This small molecule binds to this protein.
Small molecule (SMILES): COc1ccc(OCc2ccc(COc3c(Cl)cccc3Cl)cc2)c(Cl)c1

Binding-site contacts:
Ligand atom C8 contacts residue MET109 of chain 34.B at 3.4 Å (hydrophobic).
Ligand atom CL3 contacts residue PHE111 of chain 34.B at 3.8 Å.
Ligand atom C21 contacts residue HIS184 of chain 34.B at 3.6 Å.
Ligand atom C20 contacts residue ILE171 of chain 34.B at 3.8 Å (hydrophobic).
Ligand atom C4 contacts residue MET109 of chain 34.B at 3.8 Å (hydrophobic).
Ligand atom CL2 contacts residue TYR136 of chain 34.B at 3.6 Å.
Ligand atom C13 contacts residue PHE111 of chain 34.B at 3.7 Å (hydrophobic).
Ligand atom O3 contacts residue TYR89 of chain 34.B at 3.6 Å.
Ligand atom C6 contacts residue TYR89 of chain 34.B at 3.7 Å (hydrophobic).
Ligand atom CL2 contacts residue ILE25 of chain 33.E at 3.4 Å.
Ligand atom O2 contacts residue VAL173 of chain 34.B at 3.4 Å.
Ligand atom C3 contacts residue MET109 of chain 34.B at 3.7 Å (hydrophobic).
Ligand atom C7 contacts residue MET109 of chain 34.B at 3.3 Å (hydrophobic).
Ligand atom CL2 contacts residue ALA24 of chain 33.E at 3.5 Å.
Ligand atom C9 contacts residue PHE214 of chain 34.B at 3.7 Å (hydrophobic).
Ligand atom O1 contacts residue PHE214 of chain 34.B at 3.8 Å.
Ligand atom C16 contacts residue TYR136 of chain 34.B at 3.8 Å (hydrophobic).
Ligand atom C12 contacts residue ILE87 of chain 34.B at 3.8 Å (hydrophobic).
Ligand atom C11 contacts residue ILE87 of chain 34.B at 3.8 Å (hydrophobic).
Ligand atom O1 contacts residue MET109 of chain 34.B at 3.7 Å.
Ligand atom C19 contacts residue LEU217 of chain 34.B at 3.8 Å (hydrophobic).
Ligand atom C9 contacts residue VAL176 of chain 34.B at 3.6 Å (hydrophobic).
Ligand atom C2 contacts residue PHE214 of chain 34.B at 3.6 Å (hydrophobic).
Ligand atom CL3 contacts residue LEU217 of chain 34.B at 3.8 Å.
Ligand atom C5 contacts residue TYR89 of chain 34.B at 3.5 Å (hydrophobic).
Ligand atom C20 contacts residue LEU217 of chain 34.B at 3.8 Å (hydrophobic).
Ligand atom C1 contacts residue TYR182 of chain 34.B at 3.8 Å (hydrophobic).
Ligand atom C10 contacts residue TYR136 of chain 34.B at 3.5 Å (hydrophobic).
Ligand atom C12 contacts residue PHE111 of chain 34.B at 3.8 Å (hydrophobic).
Ligand atom C21 contacts residue SER105 of chain 34.B at 3.8 Å.
Ligand atom C13 contacts residue ILE87 of chain 34.B at 3.7 Å (hydrophobic).
Ligand atom C17 contacts residue ALA24 of chain 33.E at 3.7 Å (hydrophobic).
Ligand atom O1 contacts residue ILE87 of chain 34.B at 3.7 Å.
Ligand atom C17 contacts residue TYR136 of chain 34.B at 3.7 Å (hydrophobic).
Ligand atom C7 contacts residue PHE214 of chain 34.B at 3.5 Å (hydrophobic).
Ligand atom C14 contacts residue TYR136 of chain 34.B at 3.5 Å (hydrophobic).
Ligand atom C13 contacts residue MET109 of chain 34.B at 3.4 Å (hydrophobic).
Ligand atom O3 contacts residue PHE107 of chain 34.B at 3.6 Å.
Ligand atom C16 contacts residue ALA24 of chain 33.E at 3.8 Å (hydrophobic).
Ligand atom C21 contacts residue TYR182 of chain 34.B at 3.8 Å (hydrophobic).

Sequence of chain 34.B:
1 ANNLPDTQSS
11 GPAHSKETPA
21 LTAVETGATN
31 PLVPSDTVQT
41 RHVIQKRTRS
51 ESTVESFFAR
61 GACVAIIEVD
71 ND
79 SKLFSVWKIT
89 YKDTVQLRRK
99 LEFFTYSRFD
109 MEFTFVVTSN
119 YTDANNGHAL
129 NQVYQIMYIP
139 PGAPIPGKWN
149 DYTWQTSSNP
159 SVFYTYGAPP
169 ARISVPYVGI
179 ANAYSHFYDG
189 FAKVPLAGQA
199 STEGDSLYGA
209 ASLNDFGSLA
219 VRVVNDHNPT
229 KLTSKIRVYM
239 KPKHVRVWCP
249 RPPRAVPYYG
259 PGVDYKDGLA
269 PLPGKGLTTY

Sequence of chain 33.E:
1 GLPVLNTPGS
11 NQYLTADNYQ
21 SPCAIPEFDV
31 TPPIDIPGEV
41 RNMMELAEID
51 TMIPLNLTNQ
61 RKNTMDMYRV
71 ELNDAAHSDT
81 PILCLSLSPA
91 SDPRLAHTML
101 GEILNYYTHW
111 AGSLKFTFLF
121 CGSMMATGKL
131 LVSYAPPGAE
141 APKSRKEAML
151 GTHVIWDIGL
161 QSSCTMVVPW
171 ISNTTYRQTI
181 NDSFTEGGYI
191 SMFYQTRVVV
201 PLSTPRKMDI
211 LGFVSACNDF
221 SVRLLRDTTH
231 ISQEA